Sequence of chain 1.F:
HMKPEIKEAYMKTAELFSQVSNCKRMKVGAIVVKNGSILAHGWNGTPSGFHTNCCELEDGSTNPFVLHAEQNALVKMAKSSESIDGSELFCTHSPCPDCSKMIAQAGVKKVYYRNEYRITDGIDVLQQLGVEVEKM

This protein binds this small molecule.
Small molecule (SMILES): Nc1ccn([C@H]2C[C@H](O)[C@@H](COP(=O)(O)O)O2)c(=O)n1

Sequence of chain 1.E:
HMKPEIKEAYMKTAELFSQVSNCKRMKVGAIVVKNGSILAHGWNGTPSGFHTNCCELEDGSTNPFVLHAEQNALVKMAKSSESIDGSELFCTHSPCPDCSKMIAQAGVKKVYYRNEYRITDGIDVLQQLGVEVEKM

Binding-site contacts:
Ligand atom C6 contacts residue TRP45 of chain 1.J at 4.0 Å (hydrophobic).
Ligand atom O4' contacts residue SER50 of chain 1.J at 3.9 Å.
Ligand atom C1' contacts residue GLN107 of chain 1.F at 3.9 Å.
Ligand atom N3 contacts residue TRP45 of chain 1.J at 3.3 Å.
Ligand atom C2 contacts residue TRP45 of chain 1.J at 3.9 Å (hydrophobic).
Ligand atom P contacts residue SER50 of chain 1.J at 3.7 Å.
Ligand atom C4' contacts residue SER50 of chain 1.J at 4.0 Å.
Ligand atom O2 contacts residue ASN74 of chain 1.J at 3.4 Å.
Ligand atom O2 contacts residue HIS43 of chain 1.J at 4.0 Å.
Ligand atom N4 contacts residue TRP45 of chain 1.J at 3.7 Å.
Ligand atom N3 contacts residue GLY44 of chain 1.J at 4.1 Å.
Ligand atom O4' contacts residue ASN74 of chain 1.J at 4.2 Å.
Ligand atom C2 contacts residue GLY44 of chain 1.J at 4.2 Å.
Ligand atom N1 contacts residue TRP45 of chain 1.J at 3.9 Å.
Ligand atom C4 contacts residue HIS43 of chain 1.J at 3.9 Å.
Ligand atom O4' contacts residue GLN107 of chain 1.F at 3.0 Å (h-bond).
Ligand atom C3' contacts residue GLY47 of chain 1.J at 4.2 Å.
Ligand atom C3' contacts residue THR48 of chain 1.J at 3.3 Å.
Ligand atom N3 contacts residue HIS43 of chain 1.J at 3.1 Å (h-bond).
Ligand atom O5' contacts residue SER50 of chain 1.J at 2.9 Å (h-bond).
Ligand atom O2 contacts residue GLY44 of chain 1.J at 3.3 Å.
Ligand atom C5 contacts residue TRP45 of chain 1.J at 3.7 Å (hydrophobic).
Ligand atom C5' contacts residue SER50 of chain 1.J at 3.9 Å.
Ligand atom C4' contacts residue GLN107 of chain 1.F at 3.8 Å.
Ligand atom O2P contacts residue SER50 of chain 1.J at 3.4 Å (h-bond).
Ligand atom O2 contacts residue TRP45 of chain 1.J at 3.1 Å (h-bond).
Ligand atom C5' contacts residue THR48 of chain 1.J at 4.1 Å.
Ligand atom O3' contacts residue THR48 of chain 1.J at 2.7 Å (h-bond).
Ligand atom C1' contacts residue ASN74 of chain 1.J at 3.8 Å.
Ligand atom C2 contacts residue HIS43 of chain 1.J at 4.0 Å.
Ligand atom C2' contacts residue TRP45 of chain 1.J at 3.3 Å (hydrophobic).
Ligand atom O3' contacts residue ASN74 of chain 1.J at 3.3 Å (h-bond).
Ligand atom C4 contacts residue TRP45 of chain 1.J at 3.3 Å (hydrophobic).
Ligand atom C2' contacts residue ASN74 of chain 1.J at 3.8 Å.
Ligand atom O3P contacts residue SER50 of chain 1.J at 4.1 Å.
Ligand atom C3' contacts residue ASN74 of chain 1.J at 4.2 Å.
Ligand atom O3' contacts residue GLY47 of chain 1.J at 3.2 Å.
Ligand atom C3' contacts residue TRP45 of chain 1.J at 4.1 Å (hydrophobic).
Ligand atom N4 contacts residue HIS43 of chain 1.J at 3.3 Å (h-bond).
Ligand atom C4' contacts residue THR48 of chain 1.J at 3.4 Å.

Sequence of chain 1.J:
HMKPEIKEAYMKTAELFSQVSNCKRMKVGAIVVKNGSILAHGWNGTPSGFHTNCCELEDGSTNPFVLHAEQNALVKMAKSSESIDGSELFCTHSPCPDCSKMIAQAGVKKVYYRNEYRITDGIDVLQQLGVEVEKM